Binding-site contacts:
Ligand atom C7 contacts residue ASN60 of chain 1.SB at 3.5 Å.
Ligand atom O7 contacts residue ASN60 of chain 1.SB at 4.3 Å.
Ligand atom C5 contacts residue ASN60 of chain 1.SB at 3.7 Å.
Ligand atom C6 contacts residue GLU105 of chain 1.SB at 4.2 Å.
Ligand atom O5 contacts residue ASN60 of chain 1.SB at 2.4 Å (h-bond).
Ligand atom C1 contacts residue ASN60 of chain 1.SB at 1.4 Å.
Ligand atom N2 contacts residue ASN60 of chain 1.SB at 2.9 Å (h-bond).
Ligand atom O5 contacts residue GLU105 of chain 1.SB at 3.2 Å (salt-bridge).
Ligand atom C8 contacts residue ASN60 of chain 1.SB at 3.8 Å.
Ligand atom C4 contacts residue ASN60 of chain 1.SB at 4.3 Å.
Ligand atom C5 contacts residue GLU105 of chain 1.SB at 3.4 Å.
Ligand atom O7 contacts residue ASN48 of chain 1.SB at 4.4 Å.
Ligand atom O7 contacts residue THR47 of chain 1.SB at 4.4 Å.
Ligand atom C1 contacts residue GLU105 of chain 1.SB at 3.4 Å.
Ligand atom O5 contacts residue THR103 of chain 1.SB at 3.9 Å.
Ligand atom O6 contacts residue GLU105 of chain 1.SB at 3.7 Å.
Ligand atom C3 contacts residue ASN60 of chain 1.SB at 3.8 Å.
Ligand atom C8 contacts residue SER49 of chain 1.SB at 3.5 Å.
Ligand atom C2 contacts residue ASN60 of chain 1.SB at 2.5 Å.

The small molecule below binds the protein below.
Small molecule (SMILES): CC(=O)N[C@H]1[C@H](O[C@H]2[C@H](O)[C@@H](NC(C)=O)CO[C@@H]2CO)O[C@H](CO)[C@@H](O)[C@@H]1O

Sequence of chain 1.SB:
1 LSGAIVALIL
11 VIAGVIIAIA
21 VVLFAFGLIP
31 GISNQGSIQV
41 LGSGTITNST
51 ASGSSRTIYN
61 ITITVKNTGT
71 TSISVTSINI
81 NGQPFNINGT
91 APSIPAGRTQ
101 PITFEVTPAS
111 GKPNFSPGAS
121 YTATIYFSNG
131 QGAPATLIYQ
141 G